A protein and the small-molecule ligand that binds it are described below.
Small molecule (SMILES): OC[C@H]1O[C@@H](O)[C@H](O)[C@@H](O)[C@@H]1O

Sequence of chain 1.A:
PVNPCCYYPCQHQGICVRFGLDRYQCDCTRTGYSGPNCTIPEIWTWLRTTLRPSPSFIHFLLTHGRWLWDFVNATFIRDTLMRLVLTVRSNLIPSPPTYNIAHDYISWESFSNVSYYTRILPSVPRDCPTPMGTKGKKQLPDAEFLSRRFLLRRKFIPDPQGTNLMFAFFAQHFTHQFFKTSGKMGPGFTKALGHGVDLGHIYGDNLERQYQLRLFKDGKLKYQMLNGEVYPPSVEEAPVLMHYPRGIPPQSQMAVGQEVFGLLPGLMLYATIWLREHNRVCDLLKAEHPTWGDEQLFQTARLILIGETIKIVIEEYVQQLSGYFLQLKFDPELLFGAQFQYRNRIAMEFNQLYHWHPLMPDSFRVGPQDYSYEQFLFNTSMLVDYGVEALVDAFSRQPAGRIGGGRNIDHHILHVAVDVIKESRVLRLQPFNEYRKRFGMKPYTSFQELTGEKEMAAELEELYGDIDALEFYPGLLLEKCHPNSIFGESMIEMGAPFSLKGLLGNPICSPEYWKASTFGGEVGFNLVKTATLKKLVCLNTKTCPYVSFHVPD

Binding-site contacts:
Ligand atom O5 contacts residue PRO62 of chain 1.A at 3.8 Å.
Ligand atom O3 contacts residue ARG96 of chain 1.A at 2.8 Å.
Ligand atom O6 contacts residue ARG96 of chain 1.A at 3.2 Å (salt-bridge).
Ligand atom O4 contacts residue ARG96 of chain 1.A at 3.5 Å (salt-bridge).
Ligand atom C2 contacts residue VAL95 of chain 1.A at 3.8 Å (hydrophobic).
Ligand atom C6 contacts residue PRO62 of chain 1.A at 4.1 Å (hydrophobic).
Ligand atom C3 contacts residue ARG96 of chain 1.A at 3.5 Å.
Ligand atom O5 contacts residue ARG96 of chain 1.A at 4.2 Å.
Ligand atom O1 contacts residue PRO62 of chain 1.A at 4.0 Å.
Ligand atom O3 contacts residue VAL92 of chain 1.A at 4.0 Å.
Ligand atom O6 contacts residue PRO62 of chain 1.A at 4.0 Å.
Ligand atom O4 contacts residue ILE65 of chain 1.A at 4.4 Å.
Ligand atom C5 contacts residue ILE65 of chain 1.A at 4.3 Å (hydrophobic).
Ligand atom C2 contacts residue GLU500 of chain 1.A at 4.4 Å.
Ligand atom O2 contacts residue VAL95 of chain 1.A at 2.8 Å.
Ligand atom C6 contacts residue ARG96 of chain 1.A at 4.2 Å.
Ligand atom O2 contacts residue ARG96 of chain 1.A at 3.9 Å.
Ligand atom O6 contacts residue ILE65 of chain 1.A at 4.2 Å.
Ligand atom C5 contacts residue GLU500 of chain 1.A at 4.2 Å.
Ligand atom O3 contacts residue VAL95 of chain 1.A at 3.2 Å.
Ligand atom C1 contacts residue GLU500 of chain 1.A at 4.1 Å.
Ligand atom C2 contacts residue ARG96 of chain 1.A at 3.4 Å.
Ligand atom O6 contacts residue GLU500 of chain 1.A at 2.6 Å (salt-bridge).
Ligand atom C3 contacts residue VAL95 of chain 1.A at 3.7 Å (hydrophobic).
Ligand atom C4 contacts residue ARG96 of chain 1.A at 3.3 Å.
Ligand atom C6 contacts residue ILE65 of chain 1.A at 3.3 Å (hydrophobic).
Ligand atom C5 contacts residue ARG96 of chain 1.A at 4.2 Å.
Ligand atom O1 contacts residue GLU500 of chain 1.A at 3.6 Å.
Ligand atom C6 contacts residue GLU500 of chain 1.A at 3.8 Å.
Ligand atom C1 contacts residue ARG96 of chain 1.A at 4.4 Å.
Ligand atom O5 contacts residue GLU500 of chain 1.A at 3.6 Å.